Sequence of chain 1.B:
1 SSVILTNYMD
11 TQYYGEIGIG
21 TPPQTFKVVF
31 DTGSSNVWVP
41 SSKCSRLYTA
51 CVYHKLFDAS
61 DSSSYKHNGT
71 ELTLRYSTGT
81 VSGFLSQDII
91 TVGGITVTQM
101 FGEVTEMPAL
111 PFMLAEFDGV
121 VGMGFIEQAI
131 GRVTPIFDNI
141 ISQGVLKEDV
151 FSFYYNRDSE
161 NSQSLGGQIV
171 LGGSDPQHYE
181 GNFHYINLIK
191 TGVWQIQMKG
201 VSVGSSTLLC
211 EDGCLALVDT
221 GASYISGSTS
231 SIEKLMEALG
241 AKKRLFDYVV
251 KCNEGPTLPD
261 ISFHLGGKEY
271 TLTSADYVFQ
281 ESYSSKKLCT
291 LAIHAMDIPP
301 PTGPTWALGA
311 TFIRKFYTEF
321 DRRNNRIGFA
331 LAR

This small molecule binds to this protein.
Small molecule (SMILES): CCc1nc(N)nc(N)c1-c1ccc2c3ccccc3n(CCCOC)c2c1

Binding-site contacts:
Ligand atom C5 contacts residue ASP31 of chain 1.B at 3.3 Å.
Ligand atom C6 contacts residue ASP31 of chain 1.B at 3.3 Å.
Ligand atom O1 contacts residue TYR13 of chain 1.B at 3.6 Å (h-bond).
Ligand atom C7 contacts residue THR78 of chain 1.B at 3.5 Å.
Ligand atom C19 contacts residue PHE117 of chain 1.B at 3.6 Å (hydrophobic).
Ligand atom C2 contacts residue ASP219 of chain 1.B at 3.8 Å.
Ligand atom C21 contacts residue ALA115 of chain 1.B at 3.2 Å (hydrophobic).
Ligand atom C16 contacts residue THR220 of chain 1.B at 3.4 Å.
Ligand atom C5 contacts residue VAL120 of chain 1.B at 3.7 Å (hydrophobic).
Ligand atom C22 contacts residue GLN12 of chain 1.B at 3.6 Å.
Ligand atom C20 contacts residue PRO111 of chain 1.B at 3.7 Å (hydrophobic).
Ligand atom C15 contacts residue THR11 of chain 1.B at 3.3 Å.
Ligand atom C6 contacts residue VAL29 of chain 1.B at 3.8 Å (hydrophobic).
Ligand atom N2 contacts residue ASP31 of chain 1.B at 2.4 Å (salt-bridge).
Ligand atom C18 contacts residue PHE117 of chain 1.B at 3.7 Å (hydrophobic).
Ligand atom N3 contacts residue SER77 of chain 1.B at 3.8 Å.
Ligand atom C9 contacts residue PHE117 of chain 1.B at 3.8 Å (hydrophobic).
Ligand atom C1 contacts residue GLY221 of chain 1.B at 3.8 Å.
Ligand atom C16 contacts residue TYR13 of chain 1.B at 3.5 Å (hydrophobic).
Ligand atom N4 contacts residue ASP219 of chain 1.B at 3.1 Å (salt-bridge).
Ligand atom N4 contacts residue ASP31 of chain 1.B at 3.2 Å (salt-bridge).
Ligand atom C4 contacts residue GLY221 of chain 1.B at 3.8 Å.
Ligand atom C13 contacts residue SER223 of chain 1.B at 3.6 Å.
Ligand atom N3 contacts residue THR78 of chain 1.B at 3.4 Å (h-bond).
Ligand atom C22 contacts residue ALA115 of chain 1.B at 3.5 Å (hydrophobic).
Ligand atom C17 contacts residue GLN12 of chain 1.B at 3.7 Å.
Ligand atom C14 contacts residue THR11 of chain 1.B at 3.8 Å.
Ligand atom C12 contacts residue THR78 of chain 1.B at 3.7 Å.
Ligand atom C22 contacts residue LEU114 of chain 1.B at 3.5 Å (hydrophobic).
Ligand atom C21 contacts residue LEU114 of chain 1.B at 3.6 Å (hydrophobic).
Ligand atom C15 contacts residue GLY221 of chain 1.B at 3.6 Å.
Ligand atom C8 contacts residue THR78 of chain 1.B at 3.5 Å.
Ligand atom N4 contacts residue GLY33 of chain 1.B at 3.2 Å (h-bond).
Ligand atom C3 contacts residue ASP31 of chain 1.B at 3.3 Å.
Ligand atom C21 contacts residue PRO111 of chain 1.B at 3.3 Å (hydrophobic).
Ligand atom C2 contacts residue ASP31 of chain 1.B at 3.2 Å.
Ligand atom C9 contacts residue THR78 of chain 1.B at 3.7 Å.
Ligand atom C7 contacts residue TYR76 of chain 1.B at 3.8 Å (hydrophobic).
Ligand atom C15 contacts residue SER223 of chain 1.B at 3.6 Å.
Ligand atom C6 contacts residue VAL120 of chain 1.B at 3.6 Å (hydrophobic).